Sequence of chain 1.D:
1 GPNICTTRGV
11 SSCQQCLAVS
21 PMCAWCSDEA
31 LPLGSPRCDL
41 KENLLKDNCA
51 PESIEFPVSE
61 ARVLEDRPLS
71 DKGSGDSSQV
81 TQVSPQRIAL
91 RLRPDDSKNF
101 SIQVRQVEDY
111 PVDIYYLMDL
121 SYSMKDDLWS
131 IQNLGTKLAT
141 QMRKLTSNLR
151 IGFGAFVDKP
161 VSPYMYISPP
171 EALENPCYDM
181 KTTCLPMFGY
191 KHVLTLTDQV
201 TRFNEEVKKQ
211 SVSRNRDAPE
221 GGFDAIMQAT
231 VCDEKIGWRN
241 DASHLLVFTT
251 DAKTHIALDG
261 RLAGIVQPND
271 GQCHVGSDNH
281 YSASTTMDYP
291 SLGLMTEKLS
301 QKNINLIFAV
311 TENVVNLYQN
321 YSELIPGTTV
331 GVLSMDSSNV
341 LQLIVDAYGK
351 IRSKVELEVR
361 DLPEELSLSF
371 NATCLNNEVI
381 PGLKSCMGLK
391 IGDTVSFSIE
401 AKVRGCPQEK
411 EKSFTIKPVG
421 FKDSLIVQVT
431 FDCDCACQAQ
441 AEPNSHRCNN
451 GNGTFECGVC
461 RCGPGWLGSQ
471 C

Binding-site contacts:
Ligand atom C8 contacts residue SER398 of chain 1.D at 3.3 Å.
Ligand atom N2 contacts residue ASN371 of chain 1.D at 2.9 Å (h-bond).
Ligand atom C8 contacts residue GLU400 of chain 1.D at 3.5 Å.
Ligand atom O5 contacts residue PRO381 of chain 1.D at 4.5 Å.
Ligand atom C3 contacts residue ASN371 of chain 1.D at 3.7 Å.
Ligand atom C6 contacts residue NAG1 of chain 1.MA at 4.0 Å.
Ligand atom O7 contacts residue ASN371 of chain 1.D at 2.7 Å (h-bond).
Ligand atom O5 contacts residue ASN371 of chain 1.D at 2.4 Å (h-bond).
Ligand atom C7 contacts residue ASN371 of chain 1.D at 3.0 Å.
Ligand atom C5 contacts residue ASN371 of chain 1.D at 3.7 Å.
Ligand atom C8 contacts residue ILE399 of chain 1.D at 3.7 Å (hydrophobic).
Ligand atom C8 contacts residue SER369 of chain 1.D at 4.2 Å.
Ligand atom O6 contacts residue NAG1 of chain 1.MA at 4.0 Å.
Ligand atom C4 contacts residue ASN371 of chain 1.D at 4.2 Å.
Ligand atom C1 contacts residue ASN371 of chain 1.D at 1.4 Å.
Ligand atom O7 contacts residue SER398 of chain 1.D at 2.5 Å (h-bond).
Ligand atom C8 contacts residue ASN371 of chain 1.D at 4.2 Å.
Ligand atom C7 contacts residue SER398 of chain 1.D at 3.3 Å.
Ligand atom C2 contacts residue ASN371 of chain 1.D at 2.4 Å.

A protein and the small-molecule ligand that binds it are described below.
Small molecule (SMILES): CC(=O)N[C@H]1[C@H](O[C@H]2[C@H](O)[C@@H](NC(C)=O)CO[C@@H]2CO)O[C@H](CO)[C@@H](O)[C@@H]1O